Binding-site contacts:
Ligand atom C4 contacts residue ASN485 of chain 4.A at 4.2 Å.
Ligand atom C8 contacts residue GLU482 of chain 4.A at 3.8 Å.
Ligand atom N2 contacts residue ASN485 of chain 4.A at 2.8 Å (h-bond).
Ligand atom N2 contacts residue ARG465 of chain 4.A at 4.4 Å.
Ligand atom C8 contacts residue ARG465 of chain 4.A at 4.0 Å.
Ligand atom O7 contacts residue GLU482 of chain 4.A at 4.4 Å.
Ligand atom O3 contacts residue ARG465 of chain 4.A at 3.5 Å.
Ligand atom O5 contacts residue ASN485 of chain 4.A at 2.3 Å (h-bond).
Ligand atom C7 contacts residue ARG465 of chain 4.A at 3.8 Å.
Ligand atom C1 contacts residue ASN485 of chain 4.A at 1.4 Å.
Ligand atom C3 contacts residue ASN485 of chain 4.A at 3.7 Å.
Ligand atom C5 contacts residue ASN485 of chain 4.A at 3.6 Å.
Ligand atom C8 contacts residue ASN485 of chain 4.A at 4.4 Å.
Ligand atom O7 contacts residue SER466 of chain 4.A at 4.3 Å.
Ligand atom O7 contacts residue ARG465 of chain 4.A at 3.5 Å.
Ligand atom O3 contacts residue ILE462 of chain 4.A at 4.5 Å.
Ligand atom C7 contacts residue GLU482 of chain 4.A at 4.1 Å.
Ligand atom C7 contacts residue ASN485 of chain 4.A at 3.3 Å.
Ligand atom C8 contacts residue LYS469 of chain 4.A at 3.9 Å.
Ligand atom O7 contacts residue ASN485 of chain 4.A at 3.4 Å (h-bond).
Ligand atom C2 contacts residue ASN485 of chain 4.A at 2.3 Å.

Sequence of chain 4.A:
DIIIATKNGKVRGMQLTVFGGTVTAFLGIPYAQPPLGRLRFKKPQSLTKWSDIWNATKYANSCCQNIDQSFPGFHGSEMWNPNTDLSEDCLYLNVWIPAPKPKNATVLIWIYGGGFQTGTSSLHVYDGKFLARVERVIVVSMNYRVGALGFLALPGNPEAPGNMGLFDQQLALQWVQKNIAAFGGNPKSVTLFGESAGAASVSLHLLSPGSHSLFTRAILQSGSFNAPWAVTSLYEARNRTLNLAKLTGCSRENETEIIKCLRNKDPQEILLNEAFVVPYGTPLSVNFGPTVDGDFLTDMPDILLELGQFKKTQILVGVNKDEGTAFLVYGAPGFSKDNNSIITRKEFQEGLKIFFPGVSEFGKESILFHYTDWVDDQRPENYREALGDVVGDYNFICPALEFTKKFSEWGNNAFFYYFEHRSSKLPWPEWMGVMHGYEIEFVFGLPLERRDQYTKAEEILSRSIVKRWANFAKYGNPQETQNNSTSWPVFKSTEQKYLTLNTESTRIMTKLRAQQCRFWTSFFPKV

This small molecule binds to this protein.
Small molecule (SMILES): CC(=O)N[C@@H]1[C@@H](O)[C@H](O)[C@@H](CO)O[C@H]1O